Binding-site contacts:
Ligand atom C31 contacts residue VAL112 of chain 1.A at 3.6 Å (hydrophobic).
Ligand atom O22 contacts residue VAL44 of chain 1.A at 3.4 Å.
Ligand atom F1 contacts residue VAL95 of chain 1.A at 3.7 Å.
Ligand atom O14 contacts residue CYS190 of chain 1.A at 3.2 Å.
Ligand atom O14 contacts residue ASP191 of chain 1.A at 2.9 Å (salt-bridge).
Ligand atom C33 contacts residue CYS115 of chain 1.A at 3.5 Å (hydrophobic).
Ligand atom C29 contacts residue LEU180 of chain 1.A at 3.7 Å (hydrophobic).
Ligand atom N32 contacts residue PHE114 of chain 1.A at 3.4 Å.
Ligand atom N15 contacts residue GLU81 of chain 1.A at 2.8 Å (salt-bridge).
Ligand atom F4 contacts residue CYS190 of chain 1.A at 3.2 Å.
Ligand atom N28 contacts residue CYS115 of chain 1.A at 3.0 Å (h-bond).
Ligand atom F3 contacts residue HIS171 of chain 1.A at 3.5 Å.
Ligand atom C30 contacts residue GLU113 of chain 1.A at 3.2 Å.
Ligand atom N12 contacts residue ASP191 of chain 1.A at 3.3 Å (salt-bridge).
Ligand atom O35 contacts residue LYS116 of chain 1.A at 3.3 Å (salt-bridge).
Ligand atom C30 contacts residue ALA62 of chain 1.A at 3.6 Å (hydrophobic).
Ligand atom C6 contacts residue ASP191 of chain 1.A at 3.6 Å.
Ligand atom C13 contacts residue GLU81 of chain 1.A at 3.3 Å.
Ligand atom N12 contacts residue GLU81 of chain 1.A at 2.8 Å (salt-bridge).
Ligand atom C33 contacts residue GLY118 of chain 1.A at 3.6 Å.
Ligand atom C24 contacts residue PHE192 of chain 1.A at 3.6 Å (hydrophobic).
Ligand atom F4 contacts residue HIS171 of chain 1.A at 3.5 Å.
Ligand atom N15 contacts residue ASP191 of chain 1.A at 3.5 Å (salt-bridge).
Ligand atom F4 contacts residue ASP191 of chain 1.A at 3.6 Å.
Ligand atom F3 contacts residue LEU164 of chain 1.A at 3.4 Å.
Ligand atom C13 contacts residue ASP191 of chain 1.A at 2.9 Å.
Ligand atom O35 contacts residue GLY118 of chain 1.A at 3.4 Å (h-bond).
Ligand atom O35 contacts residue CYS115 of chain 1.A at 3.5 Å (h-bond).
Ligand atom C31 contacts residue ALA62 of chain 1.A at 3.4 Å (hydrophobic).
Ligand atom F1 contacts residue VAL94 of chain 1.A at 3.6 Å.
Ligand atom O14 contacts residue VAL95 of chain 1.A at 3.4 Å.
Ligand atom N28 contacts residue PHE114 of chain 1.A at 3.5 Å.
Ligand atom C27 contacts residue CYS115 of chain 1.A at 3.4 Å (hydrophobic).
Ligand atom C27 contacts residue PHE114 of chain 1.A at 3.6 Å (hydrophobic).
Ligand atom N32 contacts residue CYS115 of chain 1.A at 2.6 Å (h-bond).
Ligand atom O34 contacts residue LEU36 of chain 1.A at 3.6 Å.
Ligand atom F4 contacts residue ILE189 of chain 1.A at 3.5 Å.
Ligand atom F11 contacts residue GLU81 of chain 1.A at 3.3 Å.
Ligand atom C30 contacts residue LEU180 of chain 1.A at 3.5 Å (hydrophobic).
Ligand atom C6 contacts residue VAL95 of chain 1.A at 3.7 Å (hydrophobic).

Sequence of chain 1.A:
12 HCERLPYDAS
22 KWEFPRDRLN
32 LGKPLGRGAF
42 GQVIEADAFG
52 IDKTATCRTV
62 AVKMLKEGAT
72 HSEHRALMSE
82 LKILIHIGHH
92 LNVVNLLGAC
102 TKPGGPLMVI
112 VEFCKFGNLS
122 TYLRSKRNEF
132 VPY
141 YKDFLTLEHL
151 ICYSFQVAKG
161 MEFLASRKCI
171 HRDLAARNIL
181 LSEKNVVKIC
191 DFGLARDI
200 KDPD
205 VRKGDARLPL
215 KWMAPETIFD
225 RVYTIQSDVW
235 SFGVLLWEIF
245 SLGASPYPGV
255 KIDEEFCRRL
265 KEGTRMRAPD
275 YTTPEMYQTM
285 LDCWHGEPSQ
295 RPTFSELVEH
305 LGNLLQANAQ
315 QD

A protein and the small-molecule ligand that binds it are described below.
Small molecule (SMILES): COC(=O)Nc1nc2cc(Oc3ccc(NC(=O)Nc4cc(C(F)(F)F)ccc4F)cc3)ccc2[nH]1